Binding-site contacts:
Ligand atom N2 contacts residue ASP119 of chain 1.D at 3.0 Å (salt-bridge).
Ligand atom O1B contacts residue LYS17 of chain 1.D at 3.5 Å (salt-bridge).
Ligand atom O1A contacts residue EDO1 of chain 1.DA at 2.7 Å (h-bond).
Ligand atom O1B contacts residue THR18 of chain 1.D at 2.9 Å (h-bond).
Ligand atom O2' contacts residue PHE29 of chain 1.D at 3.6 Å.
Ligand atom O2B contacts residue VAL15 of chain 1.D at 3.5 Å (h-bond).
Ligand atom O6 contacts residue ALA160 of chain 1.D at 3.0 Å (h-bond).
Ligand atom O2G contacts residue PRO35 of chain 1.D at 3.4 Å.
Ligand atom O1B contacts residue MG1 of chain 1.AA at 2.1 Å.
Ligand atom O6 contacts residue ASP119 of chain 1.D at 3.5 Å (salt-bridge).
Ligand atom O4' contacts residue LYS117 of chain 1.D at 2.9 Å (salt-bridge).
Ligand atom O2A contacts residue GLY16 of chain 1.D at 3.5 Å.
Ligand atom O3' contacts residue TYR33 of chain 1.D at 3.5 Å.
Ligand atom O1G contacts residue LYS17 of chain 1.D at 2.6 Å (salt-bridge).
Ligand atom C8 contacts residue CYS19 of chain 1.D at 3.6 Å (hydrophobic).
Ligand atom C3B contacts residue MG1 of chain 1.AA at 3.6 Å.
Ligand atom O1G contacts residue GLY61 of chain 1.D at 2.8 Å (h-bond).
Ligand atom O3A contacts residue LYS17 of chain 1.D at 3.6 Å.
Ligand atom C5 contacts residue PHE29 of chain 1.D at 3.5 Å (hydrophobic).
Ligand atom O2B contacts residue GLY16 of chain 1.D at 3.0 Å (h-bond).
Ligand atom O3A contacts residue GLY16 of chain 1.D at 3.0 Å (h-bond).
Ligand atom N7 contacts residue CYS19 of chain 1.D at 3.6 Å.
Ligand atom PG contacts residue MG1 of chain 1.AA at 3.3 Å.
Ligand atom O2B contacts residue LYS17 of chain 1.D at 2.7 Å (salt-bridge).
Ligand atom C6 contacts residue ASP119 of chain 1.D at 3.6 Å.
Ligand atom O2A contacts residue CYS19 of chain 1.D at 2.9 Å (h-bond).
Ligand atom N2 contacts residue GLN18 of chain 2.L at 2.9 Å (h-bond).
Ligand atom C4 contacts residue PHE29 of chain 1.D at 3.5 Å (hydrophobic).
Ligand atom N1 contacts residue ASP119 of chain 1.D at 2.9 Å (salt-bridge).
Ligand atom O1A contacts residue TYR33 of chain 1.D at 3.4 Å.
Ligand atom O2A contacts residue THR18 of chain 1.D at 3.2 Å (h-bond).
Ligand atom PB contacts residue MG1 of chain 1.AA at 3.3 Å.
Ligand atom N2 contacts residue LEU120 of chain 1.D at 3.6 Å.
Ligand atom O3G contacts residue THR36 of chain 1.D at 2.7 Å (h-bond).
Ligand atom O6 contacts residue LEU161 of chain 1.D at 3.2 Å (h-bond).
Ligand atom PB contacts residue LYS17 of chain 1.D at 3.5 Å.
Ligand atom C3B contacts residue ALA14 of chain 1.D at 3.6 Å (hydrophobic).
Ligand atom O3G contacts residue MG1 of chain 1.AA at 2.0 Å.
Ligand atom O6 contacts residue SER159 of chain 1.D at 3.3 Å (h-bond).
Ligand atom O2G contacts residue THR36 of chain 1.D at 3.6 Å.

This protein binds this small molecule.
Small molecule (SMILES): Nc1nc2c(ncn2[C@@H]2O[C@H](CO[P](=O)(O)O[P](=O)(O)CP(=O)(O)O)[C@@H](O)[C@H]2O)c(=O)[nH]1

Sequence of chain 2.L:
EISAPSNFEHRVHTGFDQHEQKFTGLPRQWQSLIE

Sequence of chain 1.D:
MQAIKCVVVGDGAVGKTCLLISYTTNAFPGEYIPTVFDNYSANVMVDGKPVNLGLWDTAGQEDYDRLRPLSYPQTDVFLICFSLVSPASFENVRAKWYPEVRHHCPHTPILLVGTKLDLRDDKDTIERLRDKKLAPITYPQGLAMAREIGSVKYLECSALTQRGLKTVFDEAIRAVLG